Binding-site contacts:
Ligand atom O17 contacts residue MET47 of chain 2.B at 3.6 Å.
Ligand atom C16 contacts residue MET125 of chain 2.B at 3.6 Å (hydrophobic).
Ligand atom O17 contacts residue GLY225 of chain 2.B at 3.9 Å.
Ligand atom C3 contacts residue LEU91 of chain 2.B at 4.1 Å (hydrophobic).
Ligand atom C15 contacts residue GLY225 of chain 2.B at 4.1 Å.
Ligand atom C3 contacts residue GLU57 of chain 2.B at 3.1 Å.
Ligand atom C15 contacts residue ILE128 of chain 2.B at 3.9 Å (hydrophobic).
Ligand atom C16 contacts residue GLY225 of chain 2.B at 3.8 Å.
Ligand atom C2 contacts residue ALA54 of chain 2.B at 4.1 Å (hydrophobic).
Ligand atom C6 contacts residue MET92 of chain 2.B at 3.7 Å (hydrophobic).
Ligand atom C18 contacts residue GLY225 of chain 2.B at 4.0 Å.
Ligand atom C17 contacts residue HIS228 of chain 2.B at 3.4 Å.
Ligand atom C15 contacts residue MET125 of chain 2.B at 3.8 Å (hydrophobic).
Ligand atom C16 contacts residue ILE128 of chain 2.B at 3.9 Å (hydrophobic).
Ligand atom C1 contacts residue PHE108 of chain 2.B at 4.0 Å (hydrophobic).
Ligand atom C5 contacts residue PHE108 of chain 2.B at 3.8 Å (hydrophobic).
Ligand atom O3 contacts residue ARG98 of chain 2.B at 3.0 Å (salt-bridge).
Ligand atom C2 contacts residue PHE108 of chain 2.B at 4.1 Å (hydrophobic).
Ligand atom C8 contacts residue LEU88 of chain 2.B at 4.1 Å (hydrophobic).
Ligand atom C7 contacts residue MET92 of chain 2.B at 3.9 Å (hydrophobic).
Ligand atom C2 contacts residue LEU50 of chain 2.B at 4.1 Å (hydrophobic).
Ligand atom C4 contacts residue LEU95 of chain 2.B at 4.1 Å (hydrophobic).
Ligand atom C6 contacts residue LEU95 of chain 2.B at 3.8 Å (hydrophobic).
Ligand atom C1 contacts residue LEU50 of chain 2.B at 3.4 Å (hydrophobic).
Ligand atom C9 contacts residue PHE108 of chain 2.B at 4.1 Å (hydrophobic).
Ligand atom C16 contacts residue HIS228 of chain 2.B at 3.4 Å.
Ligand atom C1 contacts residue ALA54 of chain 2.B at 3.8 Å (hydrophobic).
Ligand atom C17 contacts residue MET125 of chain 2.B at 3.8 Å (hydrophobic).
Ligand atom O17 contacts residue LEU229 of chain 2.B at 3.5 Å (h-bond).
Ligand atom C18 contacts residue LEU229 of chain 2.B at 4.1 Å (hydrophobic).
Ligand atom O3 contacts residue GLU57 of chain 2.B at 2.4 Å (salt-bridge).
Ligand atom C10 contacts residue PHE108 of chain 2.B at 3.7 Å (hydrophobic).
Ligand atom C12 contacts residue LEU50 of chain 2.B at 4.1 Å (hydrophobic).
Ligand atom O3 contacts residue LEU91 of chain 2.B at 3.9 Å.
Ligand atom C2 contacts residue GLU57 of chain 2.B at 3.1 Å.
Ligand atom C4 contacts residue LEU91 of chain 2.B at 3.7 Å (hydrophobic).
Ligand atom C11 contacts residue LEU50 of chain 2.B at 3.9 Å (hydrophobic).
Ligand atom O17 contacts residue HIS228 of chain 2.B at 2.8 Å (h-bond).
Ligand atom C3 contacts residue ARG98 of chain 2.B at 4.0 Å.
Ligand atom C14 contacts residue MET125 of chain 2.B at 4.0 Å (hydrophobic).

A protein and the small-molecule ligand that binds it are described below.
Small molecule (SMILES): C[C@]12CC[C@@H]3c4ccc(O)cc4CC[C@H]3[C@@H]1CC[C@@H]2O

Sequence of chain 2.B:
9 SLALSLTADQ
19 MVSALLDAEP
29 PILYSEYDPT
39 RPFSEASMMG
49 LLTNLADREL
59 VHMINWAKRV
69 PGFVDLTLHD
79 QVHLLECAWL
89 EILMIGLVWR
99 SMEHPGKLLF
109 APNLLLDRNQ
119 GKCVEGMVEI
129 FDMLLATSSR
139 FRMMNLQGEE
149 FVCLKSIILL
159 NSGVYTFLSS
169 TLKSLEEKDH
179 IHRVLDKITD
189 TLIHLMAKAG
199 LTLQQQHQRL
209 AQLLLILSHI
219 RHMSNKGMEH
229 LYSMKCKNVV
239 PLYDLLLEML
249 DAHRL